Binding-site contacts:
Ligand atom C1 contacts residue PHE1 of chain 1.A at 3.6 Å (hydrophobic).
Ligand atom O2 contacts residue PHE1 of chain 1.A at 2.7 Å (h-bond).
Ligand atom O6 contacts residue ASP47 of chain 1.A at 3.0 Å (salt-bridge).
Ligand atom C2 contacts residue ASP140 of chain 1.A at 3.9 Å.
Ligand atom C9 contacts residue TYR48 of chain 1.A at 3.6 Å (hydrophobic).
Ligand atom C10 contacts residue TYR137 of chain 1.A at 4.1 Å (hydrophobic).
Ligand atom C2 contacts residue ILE13 of chain 1.A at 3.8 Å (hydrophobic).
Ligand atom O3 contacts residue ASN135 of chain 1.A at 3.7 Å.
Ligand atom C6 contacts residue ASP47 of chain 1.A at 3.7 Å.
Ligand atom C5 contacts residue PHE1 of chain 1.A at 3.6 Å (hydrophobic).
Ligand atom C4 contacts residue ASP54 of chain 1.A at 3.4 Å.
Ligand atom O5 contacts residue PHE1 of chain 1.A at 2.9 Å (h-bond).
Ligand atom C3 contacts residue GLN133 of chain 1.A at 3.9 Å.
Ligand atom C5 contacts residue ILE52 of chain 1.A at 4.0 Å (hydrophobic).
Ligand atom C4 contacts residue ASN135 of chain 1.A at 4.0 Å.
Ligand atom C6 contacts residue ASP54 of chain 1.A at 3.4 Å.
Ligand atom C12 contacts residue TYR48 of chain 1.A at 4.0 Å (hydrophobic).
Ligand atom C10 contacts residue TYR48 of chain 1.A at 3.9 Å (hydrophobic).
Ligand atom O4 contacts residue GLN133 of chain 1.A at 3.5 Å (h-bond).
Ligand atom C3 contacts residue ASP140 of chain 1.A at 3.2 Å.
Ligand atom C4 contacts residue GLN133 of chain 1.A at 3.7 Å.
Ligand atom O4 contacts residue ASN135 of chain 1.A at 3.0 Å (h-bond).
Ligand atom O3 contacts residue PHE142 of chain 1.A at 3.7 Å.
Ligand atom C12 contacts residue TYR137 of chain 1.A at 3.7 Å (hydrophobic).
Ligand atom C2 contacts residue PHE1 of chain 1.A at 3.6 Å (hydrophobic).
Ligand atom C6 contacts residue PHE1 of chain 1.A at 3.7 Å (hydrophobic).
Ligand atom O4 contacts residue ASP54 of chain 1.A at 2.6 Å (salt-bridge).
Ligand atom O4 contacts residue ILE52 of chain 1.A at 3.6 Å.
Ligand atom O6 contacts residue ASP54 of chain 1.A at 2.6 Å (salt-bridge).
Ligand atom C6 contacts residue ASN46 of chain 1.A at 3.2 Å.
Ligand atom O3 contacts residue GLN133 of chain 1.A at 3.0 Å (h-bond).
Ligand atom C3 contacts residue ASN135 of chain 1.A at 3.9 Å.
Ligand atom C4 contacts residue PHE1 of chain 1.A at 3.7 Å (hydrophobic).
Ligand atom C6 contacts residue TYR48 of chain 1.A at 3.9 Å (hydrophobic).
Ligand atom O3 contacts residue ASP140 of chain 1.A at 2.8 Å (salt-bridge).
Ligand atom O2 contacts residue ILE13 of chain 1.A at 3.5 Å.
Ligand atom O6 contacts residue PHE1 of chain 1.A at 2.8 Å (h-bond).
Ligand atom O6 contacts residue ASN46 of chain 1.A at 3.1 Å (h-bond).
Ligand atom C11 contacts residue TYR48 of chain 1.A at 3.5 Å (hydrophobic).
Ligand atom O5 contacts residue ASP47 of chain 1.A at 3.9 Å.

A small-molecule ligand and the protein it binds are described below.
Small molecule (SMILES): CCCCCCCO[C@H]1O[C@H](CO)[C@@H](O)[C@H](O)[C@@H]1O

Sequence of chain 1.A:
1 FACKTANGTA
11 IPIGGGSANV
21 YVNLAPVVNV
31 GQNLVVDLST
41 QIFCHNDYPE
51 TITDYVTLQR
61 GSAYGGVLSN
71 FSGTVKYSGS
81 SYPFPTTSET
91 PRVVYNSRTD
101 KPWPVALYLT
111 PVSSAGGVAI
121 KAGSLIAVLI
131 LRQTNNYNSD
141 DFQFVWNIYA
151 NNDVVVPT